Binding-site contacts:
Ligand atom O1A contacts residue SER41 of chain 1.F at 3.3 Å.
Ligand atom C8 contacts residue ALA28 of chain 1.F at 3.4 Å (hydrophobic).
Ligand atom O3' contacts residue ARG42 of chain 1.F at 3.5 Å.
Ligand atom O3A contacts residue GLY25 of chain 1.F at 3.2 Å (h-bond).
Ligand atom O6 contacts residue SER173 of chain 1.F at 3.3 Å.
Ligand atom O1A contacts residue ALA28 of chain 1.F at 2.7 Å (h-bond).
Ligand atom O1A contacts residue SER27 of chain 1.F at 3.2 Å.
Ligand atom O3' contacts residue ILE43 of chain 1.F at 3.4 Å (h-bond).
Ligand atom C5 contacts residue ASN174 of chain 1.F at 3.2 Å.
Ligand atom O2A contacts residue MG1 of chain 1.Q at 3.3 Å.
Ligand atom O1B contacts residue GLY23 of chain 1.F at 2.9 Å (h-bond).
Ligand atom O1G contacts residue LYS26 of chain 1.F at 2.8 Å (salt-bridge).
Ligand atom O1B contacts residue SER24 of chain 1.F at 3.1 Å (h-bond).
Ligand atom O2G contacts residue VAL48 of chain 1.F at 3.2 Å (h-bond).
Ligand atom C6 contacts residue ARG138 of chain 1.F at 3.5 Å.
Ligand atom PB contacts residue MG1 of chain 1.Q at 3.2 Å.
Ligand atom O2G contacts residue THR49 of chain 1.F at 2.6 Å (h-bond).
Ligand atom PG contacts residue THR22 of chain 1.F at 3.5 Å.
Ligand atom O3A contacts residue LYS26 of chain 1.F at 3.4 Å (salt-bridge).
Ligand atom O3G contacts residue THR22 of chain 1.F at 2.6 Å (h-bond).
Ligand atom N1 contacts residue ARG138 of chain 1.F at 3.5 Å.
Ligand atom C6 contacts residue ASN174 of chain 1.F at 3.1 Å.
Ligand atom O6 contacts residue PHE172 of chain 1.F at 3.3 Å (h-bond).
Ligand atom PB contacts residue LYS26 of chain 1.F at 3.5 Å.
Ligand atom N7 contacts residue ASN174 of chain 1.F at 2.6 Å (h-bond).
Ligand atom O2B contacts residue MG1 of chain 1.Q at 2.1 Å.
Ligand atom N2 contacts residue GLU140 of chain 1.F at 2.3 Å (salt-bridge).
Ligand atom O1B contacts residue LYS26 of chain 1.F at 2.5 Å (salt-bridge).
Ligand atom O1G contacts residue THR22 of chain 1.F at 3.4 Å (h-bond).
Ligand atom O1B contacts residue GLY25 of chain 1.F at 3.4 Å (h-bond).
Ligand atom O6 contacts residue ASN174 of chain 1.F at 2.4 Å (h-bond).
Ligand atom O2B contacts residue SER27 of chain 1.F at 3.0 Å (h-bond).
Ligand atom O6 contacts residue ARG138 of chain 1.F at 3.3 Å (salt-bridge).
Ligand atom C2 contacts residue GLU140 of chain 1.F at 3.1 Å.
Ligand atom O3G contacts residue VAL48 of chain 1.F at 3.4 Å (h-bond).
Ligand atom PG contacts residue MG1 of chain 1.Q at 3.4 Å.
Ligand atom O2G contacts residue MG1 of chain 1.Q at 2.8 Å.
Ligand atom N1 contacts residue GLU140 of chain 1.F at 3.0 Å (salt-bridge).
Ligand atom O2B contacts residue LYS26 of chain 1.F at 3.4 Å.
Ligand atom N3B contacts residue MG1 of chain 1.Q at 3.1 Å.

Sequence of chain 1.F:
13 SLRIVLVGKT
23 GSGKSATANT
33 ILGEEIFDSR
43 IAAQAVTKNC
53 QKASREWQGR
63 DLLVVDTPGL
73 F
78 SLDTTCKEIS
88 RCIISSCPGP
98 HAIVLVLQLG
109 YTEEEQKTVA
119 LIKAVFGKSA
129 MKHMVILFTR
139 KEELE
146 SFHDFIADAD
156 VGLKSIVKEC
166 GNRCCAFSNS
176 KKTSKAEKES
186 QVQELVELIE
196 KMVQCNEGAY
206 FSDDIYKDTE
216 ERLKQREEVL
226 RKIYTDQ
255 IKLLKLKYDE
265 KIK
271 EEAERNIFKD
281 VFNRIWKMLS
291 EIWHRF

The protein below binds the small molecule below.
Small molecule (SMILES): Nc1nc2c(ncn2[C@@H]2O[C@H](CO[P](=O)(O)O[P](=O)(O)NP(=O)(O)O)[C@@H](O)[C@H]2O)c(=O)[nH]1